The protein below binds the small molecule below.
Small molecule (SMILES): CC[C@H]1OC(=O)[C@H](C)[C@@H](O[C@H]2C[C@@](C)(OC)[C@@H](O)[C@H](C)O2)[C@H](C)[C@@H](O[C@@H]2O[C@H](C)C[C@H](N(C)C)[C@H]2O)[C@](C)(OC)C[C@@H](C)C(=O)[C@H](C)[C@@H](O)[C@]1(C)O

Binding-site contacts:
Ligand atom C7 contacts residue MET93 of chain 1.B at 4.1 Å (hydrophobic).
Ligand atom C21 contacts residue VAL66 of chain 1.B at 3.4 Å (hydrophobic).
Ligand atom O8 contacts residue SER92 of chain 1.B at 3.0 Å (h-bond).
Ligand atom C32 contacts residue VAL66 of chain 1.B at 4.3 Å (hydrophobic).
Ligand atom C32 contacts residue VAL126 of chain 1.B at 4.0 Å (hydrophobic).
Ligand atom C29 contacts residue SER92 of chain 1.B at 4.0 Å.
Ligand atom C38 contacts residue THR122 of chain 1.B at 3.9 Å.
Ligand atom C23 contacts residue SER92 of chain 1.B at 3.5 Å.
Ligand atom O11 contacts residue HIS147 of chain 1.B at 4.3 Å.
Ligand atom O12 contacts residue ASN123 of chain 1.B at 4.3 Å.
Ligand atom C29 contacts residue TYR69 of chain 1.B at 3.4 Å (hydrophobic).
Ligand atom O7 contacts residue SER92 of chain 1.B at 4.1 Å.
Ligand atom O6 contacts residue GLN65 of chain 1.B at 3.7 Å.
Ligand atom C36 contacts residue TYR103 of chain 1.B at 3.6 Å (hydrophobic).
Ligand atom C34 contacts residue THR151 of chain 1.B at 3.5 Å.
Ligand atom C7 contacts residue LEU89 of chain 1.B at 4.3 Å (hydrophobic).
Ligand atom C8 contacts residue LEU89 of chain 1.B at 3.8 Å (hydrophobic).
Ligand atom C33 contacts residue ILE150 of chain 1.B at 4.0 Å (hydrophobic).
Ligand atom C35 contacts residue PHE99 of chain 1.B at 4.1 Å (hydrophobic).
Ligand atom O11 contacts residue VAL126 of chain 1.B at 3.5 Å.
Ligand atom C35 contacts residue MET93 of chain 1.B at 3.6 Å (hydrophobic).
Ligand atom C33 contacts residue MET93 of chain 1.B at 4.1 Å (hydrophobic).
Ligand atom C34 contacts residue HIS147 of chain 1.B at 4.3 Å.
Ligand atom C37 contacts residue SER106 of chain 1.B at 4.2 Å.
Ligand atom C21 contacts residue GLY62 of chain 1.B at 3.9 Å.
Ligand atom O2 contacts residue PHE99 of chain 1.B at 4.3 Å.
Ligand atom C33 contacts residue LEU89 of chain 1.B at 3.6 Å (hydrophobic).
Ligand atom C27 contacts residue VAL66 of chain 1.B at 3.6 Å (hydrophobic).
Ligand atom C27 contacts residue GLN65 of chain 1.B at 3.6 Å.
Ligand atom C19 contacts residue THR17 of chain 1.B at 3.3 Å.
Ligand atom C37 contacts residue TYR103 of chain 1.B at 3.7 Å (hydrophobic).
Ligand atom C35 contacts residue THR154 of chain 1.B at 3.7 Å.
Ligand atom C34 contacts residue ILE150 of chain 1.B at 3.6 Å (hydrophobic).
Ligand atom C31 contacts residue MET93 of chain 1.B at 4.1 Å (hydrophobic).
Ligand atom C25 contacts residue TYR69 of chain 1.B at 4.3 Å (hydrophobic).
Ligand atom C37 contacts residue ASN102 of chain 1.B at 3.6 Å.
Ligand atom C30 contacts residue ASN102 of chain 1.B at 3.1 Å.
Ligand atom O13 contacts residue THR151 of chain 1.B at 4.0 Å.
Ligand atom O8 contacts residue MET93 of chain 1.B at 4.2 Å.
Ligand atom C10 contacts residue MET93 of chain 1.B at 4.4 Å (hydrophobic).

Sequence of chain 1.B:
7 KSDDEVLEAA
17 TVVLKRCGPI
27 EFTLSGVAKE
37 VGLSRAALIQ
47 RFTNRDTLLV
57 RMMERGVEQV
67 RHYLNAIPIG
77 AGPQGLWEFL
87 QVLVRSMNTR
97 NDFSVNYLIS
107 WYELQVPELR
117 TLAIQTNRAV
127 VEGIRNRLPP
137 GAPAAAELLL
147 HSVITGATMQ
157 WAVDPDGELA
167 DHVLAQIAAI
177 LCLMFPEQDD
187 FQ